Binding-site contacts:
Ligand atom N contacts residue HIS91 of chain 1.A at 3.6 Å.
Ligand atom C contacts residue MN1 of chain 1.B at 2.7 Å.
Ligand atom CA contacts residue TYR206 of chain 1.A at 3.8 Å (hydrophobic).
Ligand atom OE2 contacts residue HIS91 of chain 1.A at 3.7 Å.
Ligand atom O contacts residue MN1 of chain 1.B at 2.1 Å.
Ligand atom OE1 contacts residue MN1 of chain 1.B at 2.1 Å.
Ligand atom CA contacts residue PHE286 of chain 1.A at 3.9 Å (hydrophobic).
Ligand atom CG contacts residue TYR204 of chain 1.A at 4.2 Å (hydrophobic).
Ligand atom CB contacts residue MN1 of chain 1.B at 3.2 Å.
Ligand atom CB contacts residue HIS91 of chain 1.A at 4.0 Å.
Ligand atom CG contacts residue MN1 of chain 1.B at 3.5 Å.
Ligand atom OE2 contacts residue VAL232 of chain 1.A at 4.3 Å.
Ligand atom CA contacts residue MN1 of chain 1.B at 2.9 Å.
Ligand atom OE1 contacts residue ARG231 of chain 1.A at 3.9 Å.
Ligand atom CD contacts residue MN1 of chain 1.B at 3.0 Å.
Ligand atom C contacts residue PHE286 of chain 1.A at 3.6 Å (hydrophobic).
Ligand atom OXT contacts residue VAL232 of chain 1.A at 4.1 Å.
Ligand atom OE2 contacts residue TYR204 of chain 1.A at 3.6 Å.
Ligand atom CB contacts residue SER89 of chain 1.A at 3.5 Å.
Ligand atom OXT contacts residue PHE286 of chain 1.A at 3.5 Å.
Ligand atom CB contacts residue TYR195 of chain 1.A at 4.2 Å (hydrophobic).
Ligand atom OE1 contacts residue HIS91 of chain 1.A at 2.9 Å (h-bond).
Ligand atom CA contacts residue TYR195 of chain 1.A at 4.0 Å (hydrophobic).
Ligand atom OE2 contacts residue MN1 of chain 1.B at 4.0 Å.
Ligand atom C contacts residue TYR206 of chain 1.A at 3.7 Å (hydrophobic).
Ligand atom O contacts residue ARG231 of chain 1.A at 3.1 Å (salt-bridge).
Ligand atom CB contacts residue TYR206 of chain 1.A at 4.2 Å (hydrophobic).
Ligand atom CA contacts residue SER89 of chain 1.A at 3.9 Å.
Ligand atom OXT contacts residue TYR206 of chain 1.A at 2.9 Å (h-bond).
Ligand atom N contacts residue MN1 of chain 1.B at 2.6 Å.
Ligand atom OXT contacts residue MN1 of chain 1.B at 3.8 Å.
Ligand atom OXT contacts residue ARG231 of chain 1.A at 3.1 Å (salt-bridge).
Ligand atom OE1 contacts residue VAL232 of chain 1.A at 3.9 Å.
Ligand atom N contacts residue SER89 of chain 1.A at 3.2 Å (h-bond).
Ligand atom CG contacts residue VAL232 of chain 1.A at 3.6 Å (hydrophobic).
Ligand atom O contacts residue PHE286 of chain 1.A at 3.8 Å.
Ligand atom CD contacts residue HIS91 of chain 1.A at 3.5 Å.
Ligand atom CD contacts residue VAL232 of chain 1.A at 3.8 Å (hydrophobic).
Ligand atom N contacts residue PHE286 of chain 1.A at 4.2 Å.
Ligand atom C contacts residue ARG231 of chain 1.A at 3.8 Å.

Sequence of chain 1.A:
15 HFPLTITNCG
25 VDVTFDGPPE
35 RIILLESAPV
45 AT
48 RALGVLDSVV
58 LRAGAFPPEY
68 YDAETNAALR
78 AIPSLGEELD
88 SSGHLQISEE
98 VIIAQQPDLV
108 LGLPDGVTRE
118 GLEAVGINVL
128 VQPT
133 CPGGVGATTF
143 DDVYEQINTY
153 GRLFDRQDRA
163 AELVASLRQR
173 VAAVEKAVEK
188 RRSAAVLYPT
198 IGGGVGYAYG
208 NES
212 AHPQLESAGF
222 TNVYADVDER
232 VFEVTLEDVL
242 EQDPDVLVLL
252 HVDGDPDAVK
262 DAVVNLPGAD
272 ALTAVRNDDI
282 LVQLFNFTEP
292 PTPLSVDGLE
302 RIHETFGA

A small-molecule ligand and the protein it binds are described below.
Small molecule (SMILES): N[C@@H](CCC(=O)O)C(=O)O